Sequence of chain 1.C:
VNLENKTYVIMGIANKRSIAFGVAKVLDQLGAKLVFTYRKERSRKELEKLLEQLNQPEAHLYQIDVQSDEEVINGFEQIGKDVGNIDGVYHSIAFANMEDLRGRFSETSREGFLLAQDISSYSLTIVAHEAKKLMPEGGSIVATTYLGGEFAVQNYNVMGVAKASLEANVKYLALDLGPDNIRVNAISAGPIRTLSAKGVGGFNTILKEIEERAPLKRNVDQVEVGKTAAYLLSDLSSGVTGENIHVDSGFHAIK

A protein and the small-molecule ligand that binds it are described below.
Small molecule (SMILES): N[C@@H](CCC(=O)O)C(=O)O

Binding-site contacts:
Ligand atom CB contacts residue GLY228 of chain 1.C at 4.1 Å.
Ligand atom N contacts residue GLY229 of chain 1.C at 3.0 Å (h-bond).
Ligand atom N contacts residue GLY228 of chain 1.C at 4.1 Å.
Ligand atom CB contacts residue ARG129 of chain 1.C at 4.0 Å.
Ligand atom O contacts residue ARG129 of chain 1.C at 4.3 Å.
Ligand atom CG contacts residue ARG129 of chain 1.C at 2.6 Å.
Ligand atom CB contacts residue GLY229 of chain 1.C at 4.0 Å.
Ligand atom CA contacts residue GLY228 of chain 1.C at 3.8 Å.
Ligand atom CA contacts residue GLY229 of chain 1.C at 3.3 Å.
Ligand atom CG contacts residue GLY228 of chain 1.C at 3.9 Å.
Ligand atom CD contacts residue ARG129 of chain 1.C at 2.7 Å.
Ligand atom OE2 contacts residue ARG129 of chain 1.C at 2.5 Å (salt-bridge).
Ligand atom OE1 contacts residue ARG129 of chain 1.C at 3.7 Å.